Sequence of chain 57.A:
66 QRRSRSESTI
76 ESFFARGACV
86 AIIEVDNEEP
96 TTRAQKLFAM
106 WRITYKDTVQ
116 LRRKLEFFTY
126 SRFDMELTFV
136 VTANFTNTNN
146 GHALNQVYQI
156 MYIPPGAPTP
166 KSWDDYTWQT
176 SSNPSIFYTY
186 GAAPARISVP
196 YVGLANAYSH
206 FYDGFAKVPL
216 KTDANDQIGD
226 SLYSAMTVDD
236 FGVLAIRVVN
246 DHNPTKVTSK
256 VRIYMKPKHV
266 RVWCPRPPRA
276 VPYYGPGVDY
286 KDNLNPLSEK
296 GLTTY

A protein and the small-molecule ligand that binds it are described below.
Small molecule (SMILES): CCO/N=C/c1ccc(OCC[C@@H](C)CCN2CCN(c3ccncc3)C2=O)cc1

Sequence of chain 57.C:
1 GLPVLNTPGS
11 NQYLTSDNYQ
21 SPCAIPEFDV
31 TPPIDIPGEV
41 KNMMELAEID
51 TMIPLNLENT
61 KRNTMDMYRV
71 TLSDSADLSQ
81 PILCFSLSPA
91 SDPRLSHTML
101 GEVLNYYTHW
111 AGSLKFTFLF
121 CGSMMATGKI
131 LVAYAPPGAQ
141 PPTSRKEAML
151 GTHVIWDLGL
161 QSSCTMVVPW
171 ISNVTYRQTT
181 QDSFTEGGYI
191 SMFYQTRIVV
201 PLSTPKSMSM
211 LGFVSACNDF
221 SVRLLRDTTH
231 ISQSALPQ

Binding-site contacts:
Ligand atom NBD contacts residue TYR110 of chain 57.A at 3.4 Å.
Ligand atom CAR contacts residue TYR203 of chain 57.A at 3.7 Å (hydrophobic).
Ligand atom CAK contacts residue TYR157 of chain 57.A at 3.6 Å (hydrophobic).
Ligand atom CAZ contacts residue VAL194 of chain 57.A at 3.9 Å (hydrophobic).
Ligand atom CAF contacts residue LYS111 of chain 57.A at 3.6 Å.
Ligand atom OAC contacts residue PHE236 of chain 57.A at 3.5 Å.
Ligand atom CAH contacts residue TYR110 of chain 57.A at 3.6 Å (hydrophobic).
Ligand atom NAU contacts residue LYS111 of chain 57.A at 3.5 Å (salt-bridge).
Ligand atom NBD contacts residue PHE236 of chain 57.A at 3.6 Å.
Ligand atom NAT contacts residue ILE192 of chain 57.A at 3.8 Å.
Ligand atom CAD contacts residue ILE192 of chain 57.A at 3.4 Å (hydrophobic).
Ligand atom CAA contacts residue ILE181 of chain 57.A at 3.8 Å (hydrophobic).
Ligand atom CAL contacts residue LEU132 of chain 57.A at 3.8 Å (hydrophobic).
Ligand atom CAY contacts residue VAL194 of chain 57.A at 3.8 Å (hydrophobic).
Ligand atom OAC contacts residue TYR110 of chain 57.A at 3.6 Å.
Ligand atom CBA contacts residue TYR110 of chain 57.A at 3.4 Å (hydrophobic).
Ligand atom CAS contacts residue TYR203 of chain 57.A at 3.7 Å (hydrophobic).
Ligand atom NAT contacts residue TYR157 of chain 57.A at 3.4 Å.
Ligand atom CAE contacts residue SER204 of chain 57.A at 3.4 Å.
Ligand atom NBC contacts residue PHE236 of chain 57.A at 3.7 Å.
Ligand atom CAE contacts residue TYR110 of chain 57.A at 3.8 Å (hydrophobic).
Ligand atom OAC contacts residue THR109 of chain 57.A at 3.8 Å.
Ligand atom CAA contacts residue ILE155 of chain 57.A at 3.8 Å (hydrophobic).
Ligand atom CAL contacts residue VAL194 of chain 57.A at 3.8 Å (hydrophobic).
Ligand atom CAQ contacts residue PHE236 of chain 57.A at 3.5 Å (hydrophobic).
Ligand atom CAX contacts residue PHE236 of chain 57.A at 3.3 Å (hydrophobic).
Ligand atom CAN contacts residue ILE108 of chain 57.A at 3.7 Å (hydrophobic).
Ligand atom CAL contacts residue MET130 of chain 57.A at 3.2 Å (hydrophobic).
Ligand atom CAX contacts residue TYR110 of chain 57.A at 3.6 Å (hydrophobic).
Ligand atom CAJ contacts residue LEU132 of chain 57.A at 3.3 Å (hydrophobic).
Ligand atom CBB contacts residue MET130 of chain 57.A at 3.7 Å (hydrophobic).
Ligand atom CAJ contacts residue VAL194 of chain 57.A at 3.6 Å (hydrophobic).
Ligand atom CAA contacts residue PRO179 of chain 57.A at 3.3 Å (hydrophobic).
Ligand atom CAM contacts residue TYR157 of chain 57.A at 3.8 Å (hydrophobic).
Ligand atom CAA contacts residue SER180 of chain 57.A at 3.6 Å.
Ligand atom CAO contacts residue PHE236 of chain 57.A at 3.7 Å (hydrophobic).
Ligand atom OAV contacts residue ILE192 of chain 57.A at 3.1 Å.
Ligand atom CAB contacts residue TYR203 of chain 57.A at 3.6 Å (hydrophobic).
Ligand atom CAG contacts residue TYR110 of chain 57.A at 3.7 Å (hydrophobic).
Ligand atom CAI contacts residue TYR157 of chain 57.A at 3.6 Å (hydrophobic).